Sequence of chain 1.A:
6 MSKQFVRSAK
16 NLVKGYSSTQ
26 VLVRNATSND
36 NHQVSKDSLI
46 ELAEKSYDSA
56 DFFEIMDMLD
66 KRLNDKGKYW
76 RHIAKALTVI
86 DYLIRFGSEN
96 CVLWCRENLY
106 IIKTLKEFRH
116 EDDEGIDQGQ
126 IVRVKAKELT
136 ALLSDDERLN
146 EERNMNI

The protein below binds the small molecule below.
Small molecule (SMILES): CCCCCCCC(=O)OC[C@H](COP(=O)(O)O[C@@H]1[C@H](O)[C@H](O)[C@@H](OP(=O)(O)O)[C@H](OP(=O)(O)O)[C@H]1O)OC(=O)CCCCCCC

Sequence of chain 1.C:
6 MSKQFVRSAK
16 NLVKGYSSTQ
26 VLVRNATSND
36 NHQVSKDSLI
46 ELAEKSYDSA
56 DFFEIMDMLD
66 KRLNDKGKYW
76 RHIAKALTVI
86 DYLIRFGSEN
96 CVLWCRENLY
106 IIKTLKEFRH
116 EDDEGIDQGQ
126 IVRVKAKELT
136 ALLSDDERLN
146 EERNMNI

Binding-site contacts:
Ligand atom O41 contacts residue LYS19 of chain 1.A at 2.6 Å (salt-bridge).
Ligand atom C6 contacts residue LYS19 of chain 1.C at 4.2 Å.
Ligand atom C5 contacts residue LYS19 of chain 1.C at 4.3 Å.
Ligand atom P5 contacts residue LYS19 of chain 1.C at 4.0 Å.
Ligand atom O3 contacts residue LYS19 of chain 1.C at 4.5 Å.
Ligand atom O42 contacts residue LYS19 of chain 1.A at 4.3 Å.
Ligand atom O52 contacts residue LYS19 of chain 1.C at 3.6 Å.
Ligand atom C3 contacts residue LYS19 of chain 1.A at 4.0 Å.
Ligand atom P4 contacts residue LYS19 of chain 1.A at 3.1 Å.
Ligand atom O51 contacts residue LYS66 of chain 1.C at 4.4 Å.
Ligand atom C1 contacts residue LYS15 of chain 1.C at 3.8 Å.
Ligand atom C4 contacts residue LYS19 of chain 1.C at 4.5 Å.
Ligand atom C5 contacts residue LYS19 of chain 1.A at 4.4 Å.
Ligand atom C6 contacts residue LYS15 of chain 1.C at 3.8 Å.
Ligand atom O1 contacts residue LYS15 of chain 1.C at 2.7 Å (salt-bridge).
Ligand atom O43 contacts residue LYS19 of chain 1.A at 4.0 Å.
Ligand atom O53 contacts residue LYS19 of chain 1.C at 3.7 Å.
Ligand atom O11 contacts residue LYS15 of chain 1.C at 3.1 Å (salt-bridge).
Ligand atom O52 contacts residue LYS15 of chain 1.C at 3.7 Å.
Ligand atom O5 contacts residue LYS19 of chain 1.C at 3.6 Å.
Ligand atom P4 contacts residue LYS15 of chain 1.A at 4.1 Å.
Ligand atom O41 contacts residue LYS15 of chain 1.A at 3.8 Å.
Ligand atom P1 contacts residue LYS15 of chain 1.C at 3.3 Å.
Ligand atom C4 contacts residue LYS19 of chain 1.A at 3.8 Å.
Ligand atom O43 contacts residue LYS15 of chain 1.A at 3.4 Å (salt-bridge).
Ligand atom O4 contacts residue LYS19 of chain 1.A at 2.5 Å (salt-bridge).
Ligand atom C2 contacts residue LYS19 of chain 1.A at 4.2 Å.
Ligand atom O6 contacts residue LYS15 of chain 1.C at 3.6 Å.
Ligand atom O53 contacts residue LYS66 of chain 1.C at 4.2 Å.
Ligand atom O12 contacts residue LYS15 of chain 1.C at 3.6 Å.